Binding-site contacts:
Ligand atom C24 contacts residue PHE105 of chain 1.B at 3.5 Å (hydrophobic).
Ligand atom C4 contacts residue ALA168 of chain 1.B at 3.7 Å (hydrophobic).
Ligand atom C25 contacts residue PHE105 of chain 1.B at 3.2 Å (hydrophobic).
Ligand atom C14 contacts residue ILE25 of chain 1.B at 3.8 Å (hydrophobic).
Ligand atom C6 contacts residue SER155 of chain 1.B at 3.6 Å.
Ligand atom C17 contacts residue ARG628 of chain 1.A at 3.8 Å.
Ligand atom C22 contacts residue ALA46 of chain 1.B at 3.6 Å (hydrophobic).
Ligand atom C9 contacts residue MET108 of chain 1.B at 3.4 Å (hydrophobic).
Ligand atom C11 contacts residue MET108 of chain 1.B at 3.6 Å (hydrophobic).
Ligand atom N8 contacts residue LEU158 of chain 1.B at 3.7 Å.
Ligand atom N8 contacts residue MET108 of chain 1.B at 3.6 Å (h-bond).
Ligand atom C16 contacts residue ARG647 of chain 1.A at 3.6 Å.
Ligand atom C11 contacts residue ASP109 of chain 1.B at 3.1 Å.
Ligand atom O1 contacts residue GLY26 of chain 1.B at 3.8 Å.
Ligand atom O2 contacts residue GLY28 of chain 1.B at 3.6 Å.
Ligand atom C9 contacts residue HIS110 of chain 1.B at 3.5 Å.
Ligand atom C4 contacts residue ASN156 of chain 1.B at 3.5 Å.
Ligand atom C3 contacts residue THR29 of chain 1.B at 3.8 Å.
Ligand atom C20 contacts residue ARG628 of chain 1.A at 3.5 Å.
Ligand atom C19 contacts residue ARG628 of chain 1.A at 3.4 Å.
Ligand atom C11 contacts residue TYR107 of chain 1.B at 3.5 Å (hydrophobic).
Ligand atom C21 contacts residue LEU158 of chain 1.B at 3.6 Å (hydrophobic).
Ligand atom C17 contacts residue ASN607 of chain 1.A at 3.7 Å.
Ligand atom C5 contacts residue SER155 of chain 1.B at 3.8 Å.
Ligand atom N7 contacts residue ILE609 of chain 1.A at 3.7 Å.
Ligand atom N1 contacts residue SER155 of chain 1.B at 3.7 Å.
Ligand atom N6 contacts residue MET108 of chain 1.B at 3.0 Å (h-bond).
Ligand atom N2 contacts residue ASP169 of chain 1.B at 3.8 Å.
Ligand atom C13 contacts residue ARG628 of chain 1.A at 3.8 Å.
Ligand atom C12 contacts residue ASP109 of chain 1.B at 3.8 Å.
Ligand atom C22 contacts residue GLU106 of chain 1.B at 3.6 Å.
Ligand atom C25 contacts residue ALA46 of chain 1.B at 3.8 Å (hydrophobic).
Ligand atom C18 contacts residue ASN607 of chain 1.A at 3.7 Å.
Ligand atom O2 contacts residue GLU27 of chain 1.B at 3.5 Å (salt-bridge).
Ligand atom C14 contacts residue ARG628 of chain 1.A at 3.7 Å.
Ligand atom C15 contacts residue ILE25 of chain 1.B at 3.7 Å (hydrophobic).
Ligand atom C18 contacts residue ARG628 of chain 1.A at 3.8 Å.
Ligand atom C10 contacts residue ASP109 of chain 1.B at 3.7 Å.
Ligand atom C17 contacts residue ARG647 of chain 1.A at 3.5 Å.
Ligand atom C12 contacts residue TYR107 of chain 1.B at 3.5 Å (hydrophobic).

Sequence of chain 1.B:
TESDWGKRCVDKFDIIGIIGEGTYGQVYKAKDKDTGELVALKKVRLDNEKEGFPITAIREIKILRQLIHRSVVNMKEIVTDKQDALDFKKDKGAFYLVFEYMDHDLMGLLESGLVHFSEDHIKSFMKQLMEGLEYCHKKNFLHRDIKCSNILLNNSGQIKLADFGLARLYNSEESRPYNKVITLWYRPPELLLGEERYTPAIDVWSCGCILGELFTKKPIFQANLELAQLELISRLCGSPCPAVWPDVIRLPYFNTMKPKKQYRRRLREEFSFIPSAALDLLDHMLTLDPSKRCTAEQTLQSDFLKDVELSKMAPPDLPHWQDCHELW

Sequence of chain 1.A:
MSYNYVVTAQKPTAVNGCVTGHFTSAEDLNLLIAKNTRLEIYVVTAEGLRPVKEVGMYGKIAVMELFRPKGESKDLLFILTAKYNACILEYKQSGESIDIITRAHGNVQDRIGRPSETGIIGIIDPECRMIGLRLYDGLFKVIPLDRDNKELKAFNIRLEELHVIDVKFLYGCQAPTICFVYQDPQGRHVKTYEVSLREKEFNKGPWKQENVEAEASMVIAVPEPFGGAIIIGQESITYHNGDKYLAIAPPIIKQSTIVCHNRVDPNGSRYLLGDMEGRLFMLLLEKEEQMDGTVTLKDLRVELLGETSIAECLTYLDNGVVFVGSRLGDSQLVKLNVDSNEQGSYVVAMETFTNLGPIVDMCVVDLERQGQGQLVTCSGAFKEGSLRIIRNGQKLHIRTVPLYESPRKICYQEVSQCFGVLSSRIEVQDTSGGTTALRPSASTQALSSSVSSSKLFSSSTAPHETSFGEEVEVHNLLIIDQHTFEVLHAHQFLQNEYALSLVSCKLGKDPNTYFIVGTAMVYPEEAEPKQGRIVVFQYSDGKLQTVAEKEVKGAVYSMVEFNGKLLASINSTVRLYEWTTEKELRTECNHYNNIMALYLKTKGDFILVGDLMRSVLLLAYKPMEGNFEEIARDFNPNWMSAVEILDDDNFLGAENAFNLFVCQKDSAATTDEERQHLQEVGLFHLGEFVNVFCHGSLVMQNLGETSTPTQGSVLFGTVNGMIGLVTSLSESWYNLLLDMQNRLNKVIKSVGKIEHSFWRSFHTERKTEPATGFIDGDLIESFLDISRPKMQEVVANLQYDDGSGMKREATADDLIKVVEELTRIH

The protein below binds the small molecule below.
Small molecule (SMILES): Cc1nn(C)c(CNc2nc(NCc3ccc(-c4ccccn4)cc3)c3ncn(C(C)C)c3n2)c1S(N)(=O)=O